The small molecule below binds the protein below.
Small molecule (SMILES): CC(=O)N[C@@H]1[C@@H](O)[C@H](O)[C@@H](CO)O[C@H]1O

Binding-site contacts:
Ligand atom C2 contacts residue ASN164 of chain 1.A at 2.4 Å.
Ligand atom O5 contacts residue ASN164 of chain 1.A at 2.4 Å (h-bond).
Ligand atom O6 contacts residue ARG160 of chain 1.A at 3.6 Å.
Ligand atom C5 contacts residue ASN164 of chain 1.A at 3.6 Å.
Ligand atom C6 contacts residue ARG160 of chain 1.A at 4.4 Å.
Ligand atom C3 contacts residue ASN164 of chain 1.A at 3.8 Å.
Ligand atom O7 contacts residue ASN164 of chain 1.A at 4.1 Å.
Ligand atom N2 contacts residue ASN164 of chain 1.A at 3.0 Å (h-bond).
Ligand atom C1 contacts residue ASN164 of chain 1.A at 1.4 Å.
Ligand atom C4 contacts residue ASN164 of chain 1.A at 4.1 Å.
Ligand atom C8 contacts residue ASN164 of chain 1.A at 3.2 Å.
Ligand atom C7 contacts residue ASN164 of chain 1.A at 3.2 Å.
Ligand atom O7 contacts residue TRP220 of chain 1.A at 4.0 Å.
Ligand atom C8 contacts residue ASN165 of chain 1.A at 4.4 Å.

Sequence of chain 1.A:
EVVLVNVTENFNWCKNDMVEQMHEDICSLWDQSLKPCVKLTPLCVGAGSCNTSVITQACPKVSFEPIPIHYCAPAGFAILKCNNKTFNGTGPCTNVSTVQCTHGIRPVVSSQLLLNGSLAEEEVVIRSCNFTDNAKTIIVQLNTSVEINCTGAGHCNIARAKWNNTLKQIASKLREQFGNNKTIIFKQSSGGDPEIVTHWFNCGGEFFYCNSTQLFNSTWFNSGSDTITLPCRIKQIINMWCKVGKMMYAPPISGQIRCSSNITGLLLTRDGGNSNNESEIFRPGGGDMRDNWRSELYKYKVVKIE